Binding-site contacts:
Ligand atom C2 contacts residue PRO2 of chain 3.C at 3.9 Å (hydrophobic).
Ligand atom O1 contacts residue PRO2 of chain 3.C at 3.6 Å.
Ligand atom C2 contacts residue HIS1 of chain 3.C at 1.3 Å.
Ligand atom C4 contacts residue HIS1 of chain 3.C at 3.3 Å.
Ligand atom C4 contacts residue CYS7 of chain 3.C at 3.4 Å (hydrophobic).
Ligand atom O1 contacts residue HIS1 of chain 3.C at 2.2 Å (h-bond).
Ligand atom C6 contacts residue CYS7 of chain 3.C at 1.8 Å (hydrophobic).
Ligand atom C5 contacts residue HIS1 of chain 3.C at 4.4 Å.
Ligand atom C3 contacts residue HIS1 of chain 3.C at 2.5 Å.
Ligand atom C5 contacts residue CYS7 of chain 3.C at 2.9 Å (hydrophobic).

A small-molecule ligand and the protein it binds are described below.
Small molecule (SMILES): CCCCC(=O)O

Sequence of chain 3.C:
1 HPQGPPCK